The small molecule below binds the protein below.
Small molecule (SMILES): Nc1nc2c(ncn2[C@H]2C[C@H](O)[C@@H](CO[P](=O)(O)O[P](=O)(O)OP(=O)(O)O)O2)c(=O)[nH]1

Sequence of chain 1.M:
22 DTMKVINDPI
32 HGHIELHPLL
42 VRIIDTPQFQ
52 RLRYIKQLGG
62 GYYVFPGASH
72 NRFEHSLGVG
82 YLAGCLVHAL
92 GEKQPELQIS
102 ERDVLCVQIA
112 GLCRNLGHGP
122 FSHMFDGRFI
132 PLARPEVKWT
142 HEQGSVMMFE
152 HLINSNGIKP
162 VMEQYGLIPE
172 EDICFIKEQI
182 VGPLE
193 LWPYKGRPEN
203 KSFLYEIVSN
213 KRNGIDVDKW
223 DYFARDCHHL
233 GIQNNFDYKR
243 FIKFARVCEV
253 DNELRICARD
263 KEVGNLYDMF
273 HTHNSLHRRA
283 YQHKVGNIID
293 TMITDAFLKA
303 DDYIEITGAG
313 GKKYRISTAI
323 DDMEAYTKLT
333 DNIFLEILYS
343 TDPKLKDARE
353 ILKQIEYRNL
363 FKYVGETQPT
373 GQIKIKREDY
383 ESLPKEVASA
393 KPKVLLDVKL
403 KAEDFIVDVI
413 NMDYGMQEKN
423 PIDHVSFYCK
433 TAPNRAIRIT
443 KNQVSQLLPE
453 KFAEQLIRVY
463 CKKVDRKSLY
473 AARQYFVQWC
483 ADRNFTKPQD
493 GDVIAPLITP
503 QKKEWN

Sequence of chain 1.N:
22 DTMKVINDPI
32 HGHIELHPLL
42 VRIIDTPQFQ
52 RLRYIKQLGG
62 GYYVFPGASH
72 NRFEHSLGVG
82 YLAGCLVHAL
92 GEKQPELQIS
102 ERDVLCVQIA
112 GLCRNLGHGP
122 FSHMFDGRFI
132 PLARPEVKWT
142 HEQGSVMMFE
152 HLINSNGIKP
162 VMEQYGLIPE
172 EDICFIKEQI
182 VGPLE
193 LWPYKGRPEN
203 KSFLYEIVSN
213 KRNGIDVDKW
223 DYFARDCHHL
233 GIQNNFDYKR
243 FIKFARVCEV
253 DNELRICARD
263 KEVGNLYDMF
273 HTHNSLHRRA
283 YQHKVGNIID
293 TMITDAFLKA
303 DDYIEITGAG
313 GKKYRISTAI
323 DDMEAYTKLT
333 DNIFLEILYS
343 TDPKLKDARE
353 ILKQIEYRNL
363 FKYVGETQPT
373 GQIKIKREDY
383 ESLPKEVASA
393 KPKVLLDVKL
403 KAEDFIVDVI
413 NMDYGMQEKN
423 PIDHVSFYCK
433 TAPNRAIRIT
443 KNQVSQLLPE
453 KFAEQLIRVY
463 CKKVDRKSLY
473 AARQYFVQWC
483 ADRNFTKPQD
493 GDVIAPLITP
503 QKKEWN

Sequence of chain 1.P:
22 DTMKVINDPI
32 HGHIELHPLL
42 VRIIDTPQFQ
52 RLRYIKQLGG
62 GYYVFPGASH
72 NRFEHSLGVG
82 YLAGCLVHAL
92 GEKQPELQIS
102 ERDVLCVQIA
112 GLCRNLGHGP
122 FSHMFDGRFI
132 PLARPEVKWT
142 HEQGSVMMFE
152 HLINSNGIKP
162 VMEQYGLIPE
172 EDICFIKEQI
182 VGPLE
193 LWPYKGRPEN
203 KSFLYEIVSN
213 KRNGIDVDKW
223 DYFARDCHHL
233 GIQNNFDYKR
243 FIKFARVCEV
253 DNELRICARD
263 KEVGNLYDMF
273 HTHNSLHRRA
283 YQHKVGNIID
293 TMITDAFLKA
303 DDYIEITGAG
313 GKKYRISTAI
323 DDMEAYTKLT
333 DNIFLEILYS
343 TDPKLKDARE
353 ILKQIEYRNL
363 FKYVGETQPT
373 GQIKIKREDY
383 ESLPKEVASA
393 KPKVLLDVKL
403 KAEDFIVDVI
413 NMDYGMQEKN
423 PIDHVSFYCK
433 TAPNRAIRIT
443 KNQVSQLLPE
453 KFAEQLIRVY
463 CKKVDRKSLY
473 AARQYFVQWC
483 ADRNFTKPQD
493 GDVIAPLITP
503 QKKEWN

Binding-site contacts:
Ligand atom C8 contacts residue VAL65 of chain 1.P at 3.5 Å (hydrophobic).
Ligand atom N9 contacts residue TYR64 of chain 1.P at 3.6 Å.
Ligand atom O6 contacts residue ILE45 of chain 1.M at 3.4 Å.
Ligand atom O3G contacts residue LYS432 of chain 1.N at 3.4 Å (salt-bridge).
Ligand atom O2A contacts residue LYS25 of chain 1.M at 3.3 Å.
Ligand atom C8 contacts residue TYR64 of chain 1.P at 3.2 Å (hydrophobic).
Ligand atom O3G contacts residue LYS25 of chain 1.M at 3.1 Å (salt-bridge).
Ligand atom N2 contacts residue ASP46 of chain 1.M at 2.8 Å (salt-bridge).
Ligand atom N1 contacts residue ASP46 of chain 1.M at 2.6 Å (salt-bridge).
Ligand atom O3G contacts residue DGT1 of chain 1.QA at 3.5 Å (h-bond).
Ligand atom O3' contacts residue DGT1 of chain 1.QA at 2.7 Å (h-bond).
Ligand atom C2 contacts residue ASP46 of chain 1.M at 3.4 Å.
Ligand atom PB contacts residue DGT1 of chain 1.QA at 3.5 Å.
Ligand atom O3B contacts residue LYS25 of chain 1.M at 3.2 Å (salt-bridge).
Ligand atom O1A contacts residue ARG360 of chain 1.P at 3.0 Å (salt-bridge).
Ligand atom N7 contacts residue TYR64 of chain 1.P at 3.4 Å (h-bond).
Ligand atom O6 contacts residue ARG54 of chain 1.M at 3.4 Å (salt-bridge).
Ligand atom O1A contacts residue VAL287 of chain 1.P at 3.6 Å.
Ligand atom O3' contacts residue VAL26 of chain 1.M at 3.3 Å (h-bond).
Ligand atom C2' contacts residue VAL26 of chain 1.M at 3.5 Å (hydrophobic).
Ligand atom C1' contacts residue VAL65 of chain 1.P at 3.4 Å (hydrophobic).
Ligand atom O5' contacts residue VAL287 of chain 1.P at 3.5 Å.
Ligand atom O1B contacts residue DGT1 of chain 1.QA at 3.1 Å (h-bond).
Ligand atom C2' contacts residue ILE27 of chain 1.M at 3.6 Å (hydrophobic).
Ligand atom C2 contacts residue ARG360 of chain 1.P at 3.6 Å.
Ligand atom O3A contacts residue VAL287 of chain 1.P at 3.6 Å.
Ligand atom C4 contacts residue ARG360 of chain 1.P at 3.6 Å.
Ligand atom O6 contacts residue PHE74 of chain 1.M at 3.2 Å.
Ligand atom O1A contacts residue LEU362 of chain 1.P at 3.2 Å.
Ligand atom O6 contacts residue ASP46 of chain 1.M at 3.6 Å (salt-bridge).
Ligand atom O5' contacts residue ARG360 of chain 1.P at 2.9 Å (salt-bridge).
Ligand atom N7 contacts residue ARG54 of chain 1.M at 3.0 Å (salt-bridge).
Ligand atom O1G contacts residue LYS432 of chain 1.N at 3.5 Å (salt-bridge).
Ligand atom C6 contacts residue ASP46 of chain 1.M at 3.6 Å.
Ligand atom O1G contacts residue LYS364 of chain 1.P at 2.6 Å (salt-bridge).
Ligand atom O2G contacts residue LYS25 of chain 1.M at 2.6 Å (salt-bridge).
Ligand atom O4' contacts residue ARG360 of chain 1.P at 3.2 Å (salt-bridge).
Ligand atom O2B contacts residue DGT1 of chain 1.QA at 3.1 Å (h-bond).
Ligand atom O6 contacts residue GLN51 of chain 1.M at 2.9 Å (h-bond).
Ligand atom PG contacts residue LYS25 of chain 1.M at 3.1 Å.